Sequence of chain 1.J:
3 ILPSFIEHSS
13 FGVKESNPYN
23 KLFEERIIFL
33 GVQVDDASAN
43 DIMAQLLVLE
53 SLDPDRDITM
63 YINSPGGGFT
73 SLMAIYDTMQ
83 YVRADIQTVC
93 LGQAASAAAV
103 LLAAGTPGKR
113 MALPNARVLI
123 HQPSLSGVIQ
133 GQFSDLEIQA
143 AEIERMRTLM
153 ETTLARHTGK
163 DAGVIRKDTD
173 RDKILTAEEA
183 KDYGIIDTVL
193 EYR

The small molecule below binds the protein below.
Small molecule (SMILES): CC(C)C[C@H](N)C(=O)O

Binding-site contacts:
Ligand atom CD2 contacts residue SER126 of chain 1.J at 4.1 Å.
Ligand atom CD1 contacts residue LEU127 of chain 1.J at 3.8 Å (hydrophobic).
Ligand atom C contacts residue SER126 of chain 1.J at 4.3 Å.
Ligand atom CD1 contacts residue PRO125 of chain 1.J at 4.2 Å (hydrophobic).
Ligand atom CD1 contacts residue ILE145 of chain 1.J at 4.1 Å (hydrophobic).
Ligand atom N contacts residue S0R1 of chain 1.LA at 1.3 Å.
Ligand atom OXT contacts residue SER128 of chain 1.J at 3.8 Å.
Ligand atom O contacts residue S0R1 of chain 1.LA at 4.5 Å.
Ligand atom CG contacts residue LEU127 of chain 1.J at 4.2 Å (hydrophobic).
Ligand atom CD2 contacts residue PHE71 of chain 1.J at 4.1 Å (hydrophobic).
Ligand atom CG contacts residue S0R1 of chain 1.LA at 3.1 Å.
Ligand atom CG contacts residue SER126 of chain 1.J at 2.9 Å.
Ligand atom CA contacts residue SER126 of chain 1.J at 3.6 Å.
Ligand atom CA contacts residue LEU127 of chain 1.J at 4.0 Å (hydrophobic).
Ligand atom CD2 contacts residue PRO125 of chain 1.J at 4.3 Å (hydrophobic).
Ligand atom CA contacts residue S0R1 of chain 1.LA at 2.4 Å.
Ligand atom C contacts residue S0R1 of chain 1.LA at 3.5 Å.
Ligand atom OXT contacts residue SER126 of chain 1.J at 4.0 Å.
Ligand atom CB contacts residue S0R1 of chain 1.LA at 3.3 Å.
Ligand atom CD1 contacts residue SER126 of chain 1.J at 3.2 Å.
Ligand atom CD2 contacts residue MET148 of chain 1.J at 4.4 Å (hydrophobic).
Ligand atom N contacts residue SER126 of chain 1.J at 2.8 Å (h-bond).
Ligand atom OXT contacts residue LEU127 of chain 1.J at 3.1 Å.
Ligand atom O contacts residue LEU127 of chain 1.J at 3.4 Å.
Ligand atom CB contacts residue SER126 of chain 1.J at 3.4 Å.
Ligand atom C contacts residue LEU127 of chain 1.J at 3.2 Å (hydrophobic).
Ligand atom CD2 contacts residue S0R1 of chain 1.LA at 3.0 Å.
Ligand atom N contacts residue LEU127 of chain 1.J at 4.5 Å.
Ligand atom OXT contacts residue S0R1 of chain 1.LA at 4.0 Å.
Ligand atom CB contacts residue LEU127 of chain 1.J at 3.7 Å (hydrophobic).